This protein binds this small molecule.
Small molecule (SMILES): Nc1ccn([C@H]2C[C@H](O)[C@@H](CO[P](=O)(O)O[P](=O)(O)OP(=O)(O)O)O2)c(=O)n1

Binding-site contacts:
Ligand atom N4 contacts residue DG4 of chain 1.B at 3.3 Å (h-bond).
Ligand atom O2 contacts residue DG5 of chain 1.B at 2.4 Å (h-bond).
Ligand atom N3 contacts residue DG4 of chain 1.B at 3.9 Å.
Ligand atom N3 contacts residue DG5 of chain 1.B at 2.8 Å (h-bond).
Ligand atom N4 contacts residue DG5 of chain 1.B at 3.1 Å (h-bond).
Ligand atom C4 contacts residue DG5 of chain 1.B at 3.6 Å.
Ligand atom C2 contacts residue DG5 of chain 1.B at 3.3 Å.
Ligand atom C4 contacts residue DG4 of chain 1.B at 3.7 Å.